Binding-site contacts:
Ligand atom C02 contacts residue HIS41 of chain 1.A at 4.0 Å.
Ligand atom CL01 contacts residue ASP187 of chain 1.A at 3.9 Å.
Ligand atom C10 contacts residue GLY143 of chain 1.A at 4.3 Å.
Ligand atom C02 contacts residue MET165 of chain 1.A at 4.0 Å (hydrophobic).
Ligand atom O16 contacts residue HIS163 of chain 1.A at 4.2 Å.
Ligand atom C12 contacts residue LEU27 of chain 1.A at 4.1 Å (hydrophobic).
Ligand atom N13 contacts residue LEU27 of chain 1.A at 4.2 Å.
Ligand atom C12 contacts residue THR26 of chain 1.A at 3.2 Å.
Ligand atom C15 contacts residue GLY143 of chain 1.A at 4.1 Å.
Ligand atom O16 contacts residue GLY143 of chain 1.A at 3.8 Å.
Ligand atom C14 contacts residue GLY143 of chain 1.A at 3.7 Å.
Ligand atom C15 contacts residue CYS145 of chain 1.A at 1.8 Å (hydrophobic).
Ligand atom N13 contacts residue CYS145 of chain 1.A at 3.6 Å.
Ligand atom N13 contacts residue GLY143 of chain 1.A at 3.0 Å (h-bond).
Ligand atom N13 contacts residue THR26 of chain 1.A at 4.2 Å.
Ligand atom C18 contacts residue HIS164 of chain 1.A at 4.0 Å.
Ligand atom O07 contacts residue CYS145 of chain 1.A at 3.8 Å.
Ligand atom O16 contacts residue CYS145 of chain 1.A at 2.0 Å (h-bond).
Ligand atom C10 contacts residue THR26 of chain 1.A at 3.6 Å.
Ligand atom C14 contacts residue CYS145 of chain 1.A at 3.0 Å (hydrophobic).
Ligand atom C08 contacts residue CYS145 of chain 1.A at 3.8 Å (hydrophobic).
Ligand atom O07 contacts residue HIS41 of chain 1.A at 3.6 Å.
Ligand atom C15 contacts residue HIS41 of chain 1.A at 4.2 Å.
Ligand atom C06 contacts residue HIS41 of chain 1.A at 4.2 Å.
Ligand atom C18 contacts residue MET165 of chain 1.A at 3.8 Å (hydrophobic).
Ligand atom O16 contacts residue SER144 of chain 1.A at 3.5 Å (h-bond).
Ligand atom C02 contacts residue HIS164 of chain 1.A at 4.1 Å.
Ligand atom CL01 contacts residue ARG188 of chain 1.A at 3.9 Å.
Ligand atom CL01 contacts residue MET165 of chain 1.A at 3.8 Å.
Ligand atom C12 contacts residue GLY143 of chain 1.A at 3.2 Å.
Ligand atom C04 contacts residue HIS41 of chain 1.A at 3.3 Å.
Ligand atom BR19 contacts residue MET165 of chain 1.A at 3.4 Å.
Ligand atom C03 contacts residue HIS41 of chain 1.A at 3.4 Å.
Ligand atom BR11 contacts residue THR25 of chain 1.A at 3.7 Å.
Ligand atom C05 contacts residue HIS41 of chain 1.A at 3.8 Å.
Ligand atom N13 contacts residue ASN142 of chain 1.A at 4.3 Å.
Ligand atom N13 contacts residue SER144 of chain 1.A at 4.0 Å.
Ligand atom BR19 contacts residue GLU166 of chain 1.A at 3.2 Å.
Ligand atom C08 contacts residue HIS41 of chain 1.A at 4.0 Å.
Ligand atom BR11 contacts residue THR26 of chain 1.A at 3.5 Å.

A small-molecule ligand and the protein it binds are described below.
Small molecule (SMILES): O=Cc1ncc(Br)cc1OCc1ccc(Cl)c(Br)c1

Sequence of chain 1.A:
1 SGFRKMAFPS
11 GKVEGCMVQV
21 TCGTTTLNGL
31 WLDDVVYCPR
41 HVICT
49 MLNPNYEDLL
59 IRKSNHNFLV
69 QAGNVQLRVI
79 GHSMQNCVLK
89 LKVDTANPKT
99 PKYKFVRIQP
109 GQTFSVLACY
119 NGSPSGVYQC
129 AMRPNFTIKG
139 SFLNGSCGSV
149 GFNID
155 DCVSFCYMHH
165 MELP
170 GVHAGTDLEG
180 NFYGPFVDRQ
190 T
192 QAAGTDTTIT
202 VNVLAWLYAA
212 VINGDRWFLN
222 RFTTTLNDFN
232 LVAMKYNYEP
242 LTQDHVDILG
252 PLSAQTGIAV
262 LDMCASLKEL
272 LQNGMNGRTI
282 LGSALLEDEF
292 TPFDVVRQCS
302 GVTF